The protein below binds the small molecule below.
Small molecule (SMILES): CC(=O)N[C@H]1[C@H](O[C@H]2[C@H](O)[C@@H](NC(C)=O)CO[C@@H]2CO)O[C@H](CO)[C@@H](O)[C@@H]1O

Binding-site contacts:
Ligand atom C2 contacts residue ASN801 of chain 1.A at 2.6 Å.
Ligand atom C1 contacts residue ASN801 of chain 1.A at 1.6 Å.
Ligand atom C8 contacts residue ASN801 of chain 1.A at 3.8 Å.
Ligand atom O5 contacts residue ASN801 of chain 1.A at 2.5 Å (h-bond).
Ligand atom C1 contacts residue SER803 of chain 1.A at 3.4 Å.
Ligand atom C5 contacts residue GLN804 of chain 1.A at 3.7 Å.
Ligand atom O7 contacts residue ASN801 of chain 1.A at 3.5 Å.
Ligand atom O6 contacts residue SER803 of chain 1.A at 4.0 Å.
Ligand atom C5 contacts residue SER803 of chain 1.A at 3.2 Å.
Ligand atom O5 contacts residue GLN804 of chain 1.A at 3.7 Å.
Ligand atom C4 contacts residue ASN801 of chain 1.A at 4.3 Å.
Ligand atom C7 contacts residue ASN801 of chain 1.A at 3.1 Å.
Ligand atom C3 contacts residue ASN801 of chain 1.A at 3.9 Å.
Ligand atom O5 contacts residue SER803 of chain 1.A at 3.2 Å (h-bond).
Ligand atom C5 contacts residue ASN801 of chain 1.A at 3.8 Å.
Ligand atom C6 contacts residue SER803 of chain 1.A at 3.8 Å.
Ligand atom O6 contacts residue GLN804 of chain 1.A at 3.4 Å (h-bond).
Ligand atom C6 contacts residue GLN804 of chain 1.A at 3.2 Å.
Ligand atom N2 contacts residue ASN801 of chain 1.A at 2.9 Å (h-bond).

Sequence of chain 1.A:
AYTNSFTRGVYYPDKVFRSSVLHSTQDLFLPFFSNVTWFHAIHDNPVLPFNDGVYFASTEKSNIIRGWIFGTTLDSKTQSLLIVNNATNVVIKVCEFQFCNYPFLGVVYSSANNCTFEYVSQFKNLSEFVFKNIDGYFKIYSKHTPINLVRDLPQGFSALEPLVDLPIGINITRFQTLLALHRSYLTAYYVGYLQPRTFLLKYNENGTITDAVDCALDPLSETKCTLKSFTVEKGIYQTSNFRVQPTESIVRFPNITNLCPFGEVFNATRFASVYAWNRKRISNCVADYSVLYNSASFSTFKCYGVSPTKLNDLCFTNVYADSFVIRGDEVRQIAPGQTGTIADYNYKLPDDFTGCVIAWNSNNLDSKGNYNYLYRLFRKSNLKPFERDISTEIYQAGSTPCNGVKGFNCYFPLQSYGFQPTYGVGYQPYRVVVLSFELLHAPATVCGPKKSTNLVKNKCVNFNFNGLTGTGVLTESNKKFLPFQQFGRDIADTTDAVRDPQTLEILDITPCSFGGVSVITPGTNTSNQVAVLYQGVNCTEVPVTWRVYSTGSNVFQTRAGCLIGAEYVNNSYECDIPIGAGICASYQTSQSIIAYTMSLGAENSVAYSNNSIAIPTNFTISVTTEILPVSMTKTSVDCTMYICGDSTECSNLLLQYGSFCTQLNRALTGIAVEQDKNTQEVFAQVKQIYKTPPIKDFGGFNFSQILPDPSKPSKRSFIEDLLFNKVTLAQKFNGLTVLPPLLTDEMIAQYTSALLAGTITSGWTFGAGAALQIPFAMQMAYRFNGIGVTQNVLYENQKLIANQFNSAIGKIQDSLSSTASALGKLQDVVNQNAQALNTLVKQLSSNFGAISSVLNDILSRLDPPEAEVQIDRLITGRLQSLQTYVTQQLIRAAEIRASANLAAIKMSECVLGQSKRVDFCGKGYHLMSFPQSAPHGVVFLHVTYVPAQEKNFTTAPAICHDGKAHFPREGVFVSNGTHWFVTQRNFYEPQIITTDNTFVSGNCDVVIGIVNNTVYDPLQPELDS